Binding-site contacts:
Ligand atom F13 contacts residue ARG836 of chain 1.B at 3.5 Å.
Ligand atom C27 contacts residue ASP797 of chain 1.B at 3.6 Å.
Ligand atom F01 contacts residue SER844 of chain 1.B at 2.9 Å.
Ligand atom O21 contacts residue LEU773 of chain 1.B at 3.4 Å.
Ligand atom C12 contacts residue ASN794 of chain 1.B at 4.0 Å.
Ligand atom C26 contacts residue LEU773 of chain 1.B at 3.7 Å (hydrophobic).
Ligand atom C22 contacts residue LEU773 of chain 1.B at 3.9 Å (hydrophobic).
Ligand atom F32 contacts residue PHE733 of chain 1.B at 3.2 Å.
Ligand atom C26 contacts residue ILE801 of chain 1.B at 4.0 Å (hydrophobic).
Ligand atom F01 contacts residue ILE840 of chain 1.B at 3.3 Å.
Ligand atom C28 contacts residue ASP797 of chain 1.B at 3.7 Å.
Ligand atom C28 contacts residue ARG1002 of chain 1.B at 3.9 Å.
Ligand atom F13 contacts residue ASN794 of chain 1.B at 3.1 Å.
Ligand atom C25 contacts residue ASP797 of chain 1.B at 3.7 Å.
Ligand atom C07 contacts residue TYR999 of chain 1.B at 3.5 Å (hydrophobic).
Ligand atom C11 contacts residue ARG836 of chain 1.B at 3.9 Å.
Ligand atom C08 contacts residue PHE733 of chain 1.B at 4.0 Å (hydrophobic).
Ligand atom N17 contacts residue ARG836 of chain 1.B at 3.1 Å (salt-bridge).
Ligand atom C16 contacts residue ARG836 of chain 1.B at 3.7 Å.
Ligand atom N29 contacts residue ILE840 of chain 1.B at 3.9 Å.
Ligand atom C31 contacts residue TYR999 of chain 1.B at 3.8 Å (hydrophobic).
Ligand atom F32 contacts residue ILE840 of chain 1.B at 3.4 Å.
Ligand atom F14 contacts residue ARG836 of chain 1.B at 2.3 Å.
Ligand atom C24 contacts residue LEU773 of chain 1.B at 3.7 Å (hydrophobic).
Ligand atom C02 contacts residue VAL843 of chain 1.B at 3.9 Å (hydrophobic).
Ligand atom C23 contacts residue ARG836 of chain 1.B at 3.7 Å.
Ligand atom N20 contacts residue ARG1002 of chain 1.B at 3.9 Å.
Ligand atom C03 contacts residue PHE733 of chain 1.B at 4.0 Å (hydrophobic).
Ligand atom C24 contacts residue TYR740 of chain 1.B at 3.6 Å (hydrophobic).
Ligand atom C12 contacts residue ARG836 of chain 1.B at 3.3 Å.
Ligand atom C26 contacts residue ASP797 of chain 1.B at 3.7 Å.
Ligand atom F33 contacts residue VAL843 of chain 1.B at 3.3 Å.
Ligand atom C04 contacts residue LEU847 of chain 1.B at 3.7 Å (hydrophobic).
Ligand atom O21 contacts residue ARG1002 of chain 1.B at 4.0 Å.
Ligand atom C06 contacts residue TYR999 of chain 1.B at 3.9 Å (hydrophobic).
Ligand atom C02 contacts residue ILE840 of chain 1.B at 4.0 Å (hydrophobic).
Ligand atom C31 contacts residue PHE733 of chain 1.B at 3.5 Å (hydrophobic).
Ligand atom C05 contacts residue LEU847 of chain 1.B at 3.6 Å (hydrophobic).
Ligand atom F14 contacts residue ASN794 of chain 1.B at 3.6 Å.
Ligand atom F01 contacts residue VAL843 of chain 1.B at 3.3 Å.

This protein binds this small molecule.
Small molecule (SMILES): FC(F)(F)c1ccccc1-c1cc(C(F)(F)F)c2[nH]c(C3=NOC4(CCCCC4)C3)nc2c1

Sequence of chain 1.B:
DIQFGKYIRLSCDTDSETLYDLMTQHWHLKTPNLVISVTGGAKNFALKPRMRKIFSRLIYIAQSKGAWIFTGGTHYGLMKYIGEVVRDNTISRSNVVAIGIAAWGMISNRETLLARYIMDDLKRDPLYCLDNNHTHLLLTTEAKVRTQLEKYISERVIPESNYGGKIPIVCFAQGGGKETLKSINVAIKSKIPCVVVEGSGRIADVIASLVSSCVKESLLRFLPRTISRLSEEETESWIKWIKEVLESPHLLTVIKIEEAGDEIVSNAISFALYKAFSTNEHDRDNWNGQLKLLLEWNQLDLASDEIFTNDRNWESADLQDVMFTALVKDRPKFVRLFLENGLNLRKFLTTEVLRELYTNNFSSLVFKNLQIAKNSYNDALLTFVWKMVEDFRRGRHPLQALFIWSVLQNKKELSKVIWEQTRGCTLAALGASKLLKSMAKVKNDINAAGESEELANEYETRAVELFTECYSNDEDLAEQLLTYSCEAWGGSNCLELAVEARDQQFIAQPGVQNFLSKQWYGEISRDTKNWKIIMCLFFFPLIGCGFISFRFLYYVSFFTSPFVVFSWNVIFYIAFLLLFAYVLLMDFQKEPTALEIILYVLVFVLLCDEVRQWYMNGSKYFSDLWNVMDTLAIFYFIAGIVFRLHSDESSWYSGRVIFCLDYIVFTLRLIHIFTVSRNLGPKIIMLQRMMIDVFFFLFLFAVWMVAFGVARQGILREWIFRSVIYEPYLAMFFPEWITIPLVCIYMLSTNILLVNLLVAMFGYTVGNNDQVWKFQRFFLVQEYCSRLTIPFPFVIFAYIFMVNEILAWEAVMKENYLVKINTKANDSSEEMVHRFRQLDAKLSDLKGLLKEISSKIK